A small-molecule ligand and the protein it binds are described below.
Small molecule (SMILES): CCCCCCCCCCO[C@@H]1O[C@H](CO)[C@@H](O[C@H]2O[C@H](CO)[C@@H](O)[C@H](O)[C@H]2O)[C@H](O)[C@H]1O

Binding-site contacts:
Ligand atom O61 contacts residue LEU96 of chain 1.A at 3.1 Å.
Ligand atom C37 contacts residue CPL1 of chain 1.C at 3.9 Å.
Ligand atom O49 contacts residue CPL1 of chain 1.C at 4.3 Å.
Ligand atom C19 contacts residue CPL1 of chain 1.C at 4.2 Å.
Ligand atom C5 contacts residue CPL1 of chain 1.C at 4.0 Å.
Ligand atom C7 contacts residue CPL1 of chain 1.C at 4.2 Å.
Ligand atom O4 contacts residue CPL1 of chain 1.C at 3.9 Å.
Ligand atom C2 contacts residue CPL1 of chain 1.C at 4.1 Å.
Ligand atom O3 contacts residue CPL1 of chain 1.C at 2.7 Å.
Ligand atom C6 contacts residue LEU96 of chain 1.A at 4.4 Å (hydrophobic).
Ligand atom C8 contacts residue TYR28 of chain 1.A at 4.0 Å (hydrophobic).
Ligand atom O7 contacts residue LEU96 of chain 1.A at 4.2 Å.
Ligand atom O61 contacts residue ALA93 of chain 1.A at 3.8 Å.
Ligand atom C31 contacts residue CPL1 of chain 1.C at 4.0 Å.
Ligand atom O2 contacts residue TYR28 of chain 1.A at 2.6 Å (h-bond).
Ligand atom O5 contacts residue LEU96 of chain 1.A at 4.1 Å.
Ligand atom C34 contacts residue CPL1 of chain 1.C at 3.8 Å.
Ligand atom O61 contacts residue HIS92 of chain 1.A at 4.5 Å.
Ligand atom O7 contacts residue CPL1 of chain 1.C at 4.1 Å.
Ligand atom C3 contacts residue LEU96 of chain 1.A at 4.3 Å (hydrophobic).
Ligand atom C57 contacts residue LEU96 of chain 1.A at 3.6 Å (hydrophobic).
Ligand atom C43 contacts residue CPL1 of chain 1.C at 3.9 Å.
Ligand atom C40 contacts residue CPL1 of chain 1.C at 4.1 Å.
Ligand atom C25 contacts residue CPL1 of chain 1.C at 4.4 Å.
Ligand atom O55 contacts residue CPL1 of chain 1.C at 4.3 Å.
Ligand atom C4 contacts residue LEU96 of chain 1.A at 3.3 Å (hydrophobic).

Sequence of chain 1.A:
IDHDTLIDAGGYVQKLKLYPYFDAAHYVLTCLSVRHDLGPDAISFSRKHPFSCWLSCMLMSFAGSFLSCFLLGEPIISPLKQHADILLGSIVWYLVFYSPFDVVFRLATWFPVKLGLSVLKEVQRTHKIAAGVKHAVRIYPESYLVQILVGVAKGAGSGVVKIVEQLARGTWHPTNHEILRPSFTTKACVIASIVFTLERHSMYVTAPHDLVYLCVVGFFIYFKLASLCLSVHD